This protein binds this small molecule.
Small molecule (SMILES): CC(=O)N[C@@H]1[C@@H](O)[C@@H](O)[C@@H](CO)O[C@H]1O

Binding-site contacts:
Ligand atom O7 contacts residue CIT1 of chain 1.D at 3.4 Å (h-bond).
Ligand atom O4 contacts residue GLU61 of chain 1.A at 3.2 Å (salt-bridge).
Ligand atom O3 contacts residue THR73 of chain 1.A at 2.3 Å (h-bond).
Ligand atom O3 contacts residue GLU61 of chain 1.A at 2.8 Å (salt-bridge).
Ligand atom O5 contacts residue SER139 of chain 1.A at 2.2 Å (h-bond).
Ligand atom C6 contacts residue SER114 of chain 1.A at 4.3 Å.
Ligand atom C3 contacts residue CIT1 of chain 1.D at 4.3 Å.
Ligand atom O5 contacts residue THR73 of chain 1.A at 3.7 Å.
Ligand atom C5 contacts residue THR73 of chain 1.A at 4.5 Å.
Ligand atom C8 contacts residue THR73 of chain 1.A at 3.8 Å.
Ligand atom C8 contacts residue SER72 of chain 1.A at 3.8 Å.
Ligand atom C4 contacts residue THR73 of chain 1.A at 4.0 Å.
Ligand atom C8 contacts residue GLY71 of chain 1.A at 3.9 Å.
Ligand atom C3 contacts residue THR73 of chain 1.A at 3.2 Å.
Ligand atom O3 contacts residue CIT1 of chain 1.D at 4.1 Å.
Ligand atom C4 contacts residue SER139 of chain 1.A at 3.5 Å.
Ligand atom O4 contacts residue THR73 of chain 1.A at 4.0 Å.
Ligand atom O4 contacts residue ARG119 of chain 1.A at 3.3 Å (salt-bridge).
Ligand atom C3 contacts residue GLU61 of chain 1.A at 4.0 Å.
Ligand atom O1 contacts residue SER139 of chain 1.A at 3.4 Å (h-bond).
Ligand atom C2 contacts residue THR73 of chain 1.A at 3.1 Å.
Ligand atom C1 contacts residue SER139 of chain 1.A at 3.6 Å.
Ligand atom C6 contacts residue SER139 of chain 1.A at 1.4 Å.
Ligand atom C6 contacts residue THR73 of chain 1.A at 4.4 Å.
Ligand atom N2 contacts residue THR73 of chain 1.A at 3.9 Å.
Ligand atom N2 contacts residue CIT1 of chain 1.D at 4.5 Å.
Ligand atom C4 contacts residue GLU61 of chain 1.A at 4.2 Å.
Ligand atom C1 contacts residue THR73 of chain 1.A at 4.2 Å.
Ligand atom C5 contacts residue SER139 of chain 1.A at 2.0 Å.
Ligand atom O7 contacts residue THR73 of chain 1.A at 4.4 Å.
Ligand atom O4 contacts residue SER139 of chain 1.A at 3.8 Å.
Ligand atom C7 contacts residue THR73 of chain 1.A at 4.0 Å.
Ligand atom C6 contacts residue ARG119 of chain 1.A at 3.3 Å.
Ligand atom O1 contacts residue THR73 of chain 1.A at 4.3 Å.
Ligand atom C7 contacts residue CIT1 of chain 1.D at 4.3 Å.

Sequence of chain 1.A:
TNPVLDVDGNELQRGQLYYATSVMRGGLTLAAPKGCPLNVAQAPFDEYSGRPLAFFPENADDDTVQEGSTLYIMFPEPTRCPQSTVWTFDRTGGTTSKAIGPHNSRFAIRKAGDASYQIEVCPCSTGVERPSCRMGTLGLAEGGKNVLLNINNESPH